The small molecule below binds the protein below.
Small molecule (SMILES): CC(=O)N[C@H]1[C@H](O[C@H]2[C@H](O)[C@@H](NC(C)=O)CO[C@@H]2CO[C@@H]2O[C@@H](C)[C@@H](O)[C@@H](O)[C@@H]2O)O[C@H](CO)[C@@H](O)[C@@H]1O

Binding-site contacts:
Ligand atom O5 contacts residue MET151 of chain 49.A at 3.9 Å.
Ligand atom C6 contacts residue ASP161 of chain 49.A at 3.6 Å.
Ligand atom C5 contacts residue MET151 of chain 49.A at 3.8 Å (hydrophobic).
Ligand atom O6 contacts residue THR156 of chain 49.A at 4.5 Å.
Ligand atom C6 contacts residue THR156 of chain 49.A at 3.7 Å.
Ligand atom C2 contacts residue GLY150 of chain 49.A at 3.7 Å.
Ligand atom C3 contacts residue ASN154 of chain 49.A at 3.8 Å.
Ligand atom C6 contacts residue MET151 of chain 49.A at 4.5 Å (hydrophobic).
Ligand atom O5 contacts residue ASN154 of chain 49.A at 2.3 Å (h-bond).
Ligand atom O6 contacts residue MET151 of chain 49.A at 4.2 Å.
Ligand atom O5 contacts residue THR156 of chain 49.A at 4.0 Å.
Ligand atom O7 contacts residue THR156 of chain 49.A at 4.5 Å.
Ligand atom N2 contacts residue GLY150 of chain 49.A at 3.5 Å (h-bond).
Ligand atom C1 contacts residue GLY150 of chain 49.A at 3.9 Å.
Ligand atom C6 contacts residue THR156 of chain 49.A at 4.0 Å.
Ligand atom C2 contacts residue MET151 of chain 49.A at 4.2 Å (hydrophobic).
Ligand atom N2 contacts residue ASN154 of chain 49.A at 2.9 Å (h-bond).
Ligand atom O7 contacts residue HIS148 of chain 49.A at 3.6 Å (h-bond).
Ligand atom O5 contacts residue ASN157 of chain 49.A at 4.3 Å.
Ligand atom O5 contacts residue THR156 of chain 49.A at 4.0 Å.
Ligand atom C5 contacts residue THR156 of chain 49.A at 4.2 Å.
Ligand atom C2 contacts residue ASN154 of chain 49.A at 2.4 Å.
Ligand atom C1 contacts residue THR156 of chain 49.A at 4.3 Å.
Ligand atom O7 contacts residue GLY150 of chain 49.A at 2.9 Å (h-bond).
Ligand atom C5 contacts residue ASN154 of chain 49.A at 3.6 Å.
Ligand atom C3 contacts residue MET151 of chain 49.A at 4.0 Å (hydrophobic).
Ligand atom C4 contacts residue MET151 of chain 49.A at 3.9 Å (hydrophobic).
Ligand atom C5 contacts residue THR156 of chain 49.A at 3.9 Å.
Ligand atom C4 contacts residue ASN154 of chain 49.A at 4.2 Å.
Ligand atom C8 contacts residue ASN157 of chain 49.A at 3.9 Å.
Ligand atom C7 contacts residue ASN154 of chain 49.A at 3.7 Å.
Ligand atom C8 contacts residue THR156 of chain 49.A at 4.5 Å.
Ligand atom C1 contacts residue ASN154 of chain 49.A at 1.4 Å.
Ligand atom O7 contacts residue ASN154 of chain 49.A at 4.0 Å.
Ligand atom C1 contacts residue MET151 of chain 49.A at 4.1 Å (hydrophobic).
Ligand atom C7 contacts residue GLY150 of chain 49.A at 3.1 Å.
Ligand atom C8 contacts residue GLY150 of chain 49.A at 3.8 Å.
Ligand atom C6 contacts residue ASN157 of chain 49.A at 3.5 Å.

Sequence of chain 49.A:
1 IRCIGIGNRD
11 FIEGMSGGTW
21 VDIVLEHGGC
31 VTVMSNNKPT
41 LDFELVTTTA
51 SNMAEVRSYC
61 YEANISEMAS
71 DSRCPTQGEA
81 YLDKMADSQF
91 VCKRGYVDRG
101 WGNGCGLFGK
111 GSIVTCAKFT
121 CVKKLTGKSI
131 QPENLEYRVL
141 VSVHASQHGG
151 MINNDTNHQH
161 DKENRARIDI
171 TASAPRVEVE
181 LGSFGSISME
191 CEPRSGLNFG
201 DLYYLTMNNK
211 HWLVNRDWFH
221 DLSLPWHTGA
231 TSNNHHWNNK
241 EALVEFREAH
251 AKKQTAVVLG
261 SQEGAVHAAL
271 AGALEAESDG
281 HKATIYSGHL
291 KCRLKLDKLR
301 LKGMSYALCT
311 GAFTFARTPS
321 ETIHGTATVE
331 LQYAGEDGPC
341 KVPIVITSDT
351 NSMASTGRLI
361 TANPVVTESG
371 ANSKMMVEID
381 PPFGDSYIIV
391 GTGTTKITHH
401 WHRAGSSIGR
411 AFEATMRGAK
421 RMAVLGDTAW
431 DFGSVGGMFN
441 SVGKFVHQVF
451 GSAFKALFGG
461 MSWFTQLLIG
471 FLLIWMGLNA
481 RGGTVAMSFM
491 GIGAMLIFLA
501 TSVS